Sequence of chain 1.A:
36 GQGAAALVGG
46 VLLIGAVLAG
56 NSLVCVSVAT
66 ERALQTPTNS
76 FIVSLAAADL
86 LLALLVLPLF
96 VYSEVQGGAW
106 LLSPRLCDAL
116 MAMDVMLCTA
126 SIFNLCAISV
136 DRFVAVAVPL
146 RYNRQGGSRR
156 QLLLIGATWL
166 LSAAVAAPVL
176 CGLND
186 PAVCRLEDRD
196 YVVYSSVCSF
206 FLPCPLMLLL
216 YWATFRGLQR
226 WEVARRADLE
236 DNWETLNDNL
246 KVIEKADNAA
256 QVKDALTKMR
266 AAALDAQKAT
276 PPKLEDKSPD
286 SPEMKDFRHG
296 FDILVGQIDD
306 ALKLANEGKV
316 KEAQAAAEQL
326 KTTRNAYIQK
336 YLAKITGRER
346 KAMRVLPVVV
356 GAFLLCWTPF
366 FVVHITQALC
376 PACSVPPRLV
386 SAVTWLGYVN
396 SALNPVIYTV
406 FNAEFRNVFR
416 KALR

The protein below binds the small molecule below.
Small molecule (SMILES): CNc1cc(OC)c(C(=O)N[C@@H]2CCN(Cc3ccccc3)[C@@H]2C)cc1Cl

Binding-site contacts:
Ligand atom CAC contacts residue PHE365 of chain 1.A at 3.7 Å (hydrophobic).
Ligand atom CAB contacts residue CYS123 of chain 1.A at 3.8 Å (hydrophobic).
Ligand atom CAO contacts residue TYR393 of chain 1.A at 3.3 Å (hydrophobic).
Ligand atom CAH contacts residue LEU115 of chain 1.A at 3.8 Å (hydrophobic).
Ligand atom NBA contacts residue TYR393 of chain 1.A at 3.6 Å.
Ligand atom CAF contacts residue PHE95 of chain 1.A at 3.9 Å (hydrophobic).
Ligand atom CAA contacts residue SER200 of chain 1.A at 3.4 Å.
Ligand atom CAM contacts residue ASP119 of chain 1.A at 3.6 Å.
Ligand atom NAP contacts residue PHE366 of chain 1.A at 3.4 Å.
Ligand atom CAA contacts residue SER204 of chain 1.A at 3.6 Å.
Ligand atom CAC contacts residue TYR393 of chain 1.A at 3.6 Å (hydrophobic).
Ligand atom CAW contacts residue PHE365 of chain 1.A at 3.7 Å (hydrophobic).
Ligand atom CAJ contacts residue TYR393 of chain 1.A at 3.7 Å (hydrophobic).
Ligand atom CLA contacts residue SER200 of chain 1.A at 3.4 Å.
Ligand atom CAZ contacts residue ASP119 of chain 1.A at 3.5 Å.
Ligand atom CAA contacts residue VAL120 of chain 1.A at 3.8 Å (hydrophobic).
Ligand atom NAQ contacts residue ASP119 of chain 1.A at 3.0 Å (salt-bridge).
Ligand atom CAO contacts residue ASP119 of chain 1.A at 3.5 Å.
Ligand atom CAK contacts residue VAL120 of chain 1.A at 3.9 Å (hydrophobic).
Ligand atom OAD contacts residue HIS369 of chain 1.A at 3.5 Å (h-bond).
Ligand atom CAA contacts residue THR124 of chain 1.A at 3.3 Å.
Ligand atom CAV contacts residue SER200 of chain 1.A at 3.9 Å.
Ligand atom CAC contacts residue ASP119 of chain 1.A at 3.3 Å.
Ligand atom OAR contacts residue PHE365 of chain 1.A at 3.6 Å.
Ligand atom CAS contacts residue PHE365 of chain 1.A at 3.7 Å (hydrophobic).
Ligand atom CLA contacts residue VAL197 of chain 1.A at 3.7 Å.
Ligand atom OAR contacts residue ASP119 of chain 1.A at 3.0 Å (salt-bridge).
Ligand atom CAF contacts residue LEU115 of chain 1.A at 3.5 Å (hydrophobic).
Ligand atom CAJ contacts residue VAL91 of chain 1.A at 3.9 Å (hydrophobic).
Ligand atom CAL contacts residue LEU191 of chain 1.A at 3.6 Å (hydrophobic).
Ligand atom NAP contacts residue SER200 of chain 1.A at 2.8 Å (h-bond).
Ligand atom CAA contacts residue PHE366 of chain 1.A at 3.7 Å (hydrophobic).
Ligand atom CAX contacts residue PHE365 of chain 1.A at 3.7 Å (hydrophobic).
Ligand atom CAC contacts residue THR389 of chain 1.A at 3.5 Å.
Ligand atom CAB contacts residue ASP119 of chain 1.A at 3.5 Å.
Ligand atom NBA contacts residue ASP119 of chain 1.A at 2.6 Å (salt-bridge).
Ligand atom CAH contacts residue VAL91 of chain 1.A at 3.9 Å (hydrophobic).
Ligand atom CAV contacts residue PHE366 of chain 1.A at 3.8 Å (hydrophobic).
Ligand atom CAY contacts residue ASP119 of chain 1.A at 3.3 Å.
Ligand atom CAN contacts residue ASP119 of chain 1.A at 3.3 Å.